Sequence of chain 1.F:
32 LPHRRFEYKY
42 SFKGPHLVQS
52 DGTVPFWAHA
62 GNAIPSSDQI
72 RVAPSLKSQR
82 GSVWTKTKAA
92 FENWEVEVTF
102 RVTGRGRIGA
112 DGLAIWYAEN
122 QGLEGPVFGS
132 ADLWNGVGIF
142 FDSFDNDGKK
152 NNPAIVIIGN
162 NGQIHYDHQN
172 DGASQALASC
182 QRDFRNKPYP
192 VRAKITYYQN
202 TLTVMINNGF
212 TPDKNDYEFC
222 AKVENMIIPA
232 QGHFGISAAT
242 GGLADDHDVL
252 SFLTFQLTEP

Binding-site contacts:
Ligand atom O3 contacts residue ASN147 of chain 1.F at 4.4 Å.
Ligand atom O4 contacts residue PHE145 of chain 1.F at 3.2 Å.
Ligand atom C6 contacts residue GLY243 of chain 1.F at 3.6 Å.
Ligand atom O2 contacts residue GLY242 of chain 1.F at 4.1 Å.
Ligand atom C5 contacts residue GLY243 of chain 1.F at 4.1 Å.
Ligand atom C3 contacts residue ASN147 of chain 1.F at 4.0 Å.
Ligand atom O2 contacts residue GLY243 of chain 1.F at 4.1 Å.
Ligand atom O6 contacts residue LEU244 of chain 1.F at 3.4 Å (h-bond).
Ligand atom C4 contacts residue ASP112 of chain 1.F at 3.5 Å.
Ligand atom C6 contacts residue PHE145 of chain 1.F at 3.8 Å (hydrophobic).
Ligand atom O4 contacts residue HIS169 of chain 1.F at 3.4 Å (h-bond).
Ligand atom C6 contacts residue ALA111 of chain 1.F at 3.8 Å (hydrophobic).
Ligand atom C5 contacts residue ASP112 of chain 1.F at 4.3 Å.
Ligand atom O3 contacts residue HIS169 of chain 1.F at 3.1 Å (h-bond).
Ligand atom C3 contacts residue HIS169 of chain 1.F at 3.9 Å.
Ligand atom O3 contacts residue PHE145 of chain 1.F at 3.5 Å.
Ligand atom O4 contacts residue ASN147 of chain 1.F at 2.5 Å (h-bond).
Ligand atom C5 contacts residue PHE145 of chain 1.F at 3.7 Å (hydrophobic).
Ligand atom C4 contacts residue ASN147 of chain 1.F at 3.7 Å.
Ligand atom C6 contacts residue ASP112 of chain 1.F at 3.9 Å.
Ligand atom C4 contacts residue PHE145 of chain 1.F at 4.2 Å (hydrophobic).
Ligand atom O4 contacts residue ASP112 of chain 1.F at 3.0 Å (salt-bridge).
Ligand atom O6 contacts residue ALA111 of chain 1.F at 3.5 Å.
Ligand atom O6 contacts residue ASP112 of chain 1.F at 2.9 Å (salt-bridge).
Ligand atom C6 contacts residue GLY242 of chain 1.F at 4.5 Å.
Ligand atom O6 contacts residue GLY243 of chain 1.F at 2.8 Å (h-bond).
Ligand atom O6 contacts residue GLY242 of chain 1.F at 3.1 Å.
Ligand atom C1 contacts residue GLY243 of chain 1.F at 4.1 Å.
Ligand atom O5 contacts residue GLY243 of chain 1.F at 3.2 Å (h-bond).
Ligand atom C6 contacts residue LEU244 of chain 1.F at 3.8 Å (hydrophobic).
Ligand atom C4 contacts residue HIS169 of chain 1.F at 3.9 Å.
Ligand atom O5 contacts residue GLY242 of chain 1.F at 4.2 Å.

A protein and the small-molecule ligand that binds it are described below.
Small molecule (SMILES): OC[C@H]1O[C@H](O[C@H]2[C@@H](O)[C@H](O)[C@@H](CO)O[C@@H]2O)[C@@H](O)[C@@H](O)[C@@H]1O